This small molecule binds to this protein.
Small molecule (SMILES): CC(=O)N[C@H]1[C@H](O[C@H]2[C@H](O)[C@@H](NC(C)=O)CO[C@@H]2CO)O[C@H](CO)[C@@H](O)[C@@H]1O

Sequence of chain 1.A:
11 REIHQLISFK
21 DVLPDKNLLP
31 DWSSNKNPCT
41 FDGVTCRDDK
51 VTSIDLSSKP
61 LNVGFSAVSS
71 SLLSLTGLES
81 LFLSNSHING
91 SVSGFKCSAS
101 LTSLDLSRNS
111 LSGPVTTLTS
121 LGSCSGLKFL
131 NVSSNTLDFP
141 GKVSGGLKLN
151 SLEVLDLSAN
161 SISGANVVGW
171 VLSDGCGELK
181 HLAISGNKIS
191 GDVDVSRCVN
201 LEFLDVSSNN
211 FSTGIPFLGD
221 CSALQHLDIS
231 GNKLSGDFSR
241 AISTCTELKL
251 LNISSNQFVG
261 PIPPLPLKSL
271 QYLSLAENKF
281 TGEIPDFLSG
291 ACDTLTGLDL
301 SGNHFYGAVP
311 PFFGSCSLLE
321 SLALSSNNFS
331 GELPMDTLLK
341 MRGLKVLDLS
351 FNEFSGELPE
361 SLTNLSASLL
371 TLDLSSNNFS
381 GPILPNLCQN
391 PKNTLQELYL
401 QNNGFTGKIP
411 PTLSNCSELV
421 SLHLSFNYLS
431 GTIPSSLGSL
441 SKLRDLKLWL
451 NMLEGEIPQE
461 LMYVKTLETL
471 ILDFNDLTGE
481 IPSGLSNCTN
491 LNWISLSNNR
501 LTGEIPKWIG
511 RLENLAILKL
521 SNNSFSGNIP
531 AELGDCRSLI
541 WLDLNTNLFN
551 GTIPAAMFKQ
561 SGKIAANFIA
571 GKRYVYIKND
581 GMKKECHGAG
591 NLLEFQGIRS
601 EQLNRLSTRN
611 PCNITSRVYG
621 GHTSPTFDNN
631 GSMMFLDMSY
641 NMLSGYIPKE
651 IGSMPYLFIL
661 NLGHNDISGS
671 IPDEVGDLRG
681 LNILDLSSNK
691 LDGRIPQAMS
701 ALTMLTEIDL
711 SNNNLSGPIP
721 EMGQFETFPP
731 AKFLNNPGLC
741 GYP

Binding-site contacts:
Ligand atom O5 contacts residue ASN252 of chain 1.A at 2.4 Å (h-bond).
Ligand atom C1 contacts residue SER254 of chain 1.A at 3.6 Å.
Ligand atom O5 contacts residue ASP228 of chain 1.A at 4.4 Å.
Ligand atom C5 contacts residue SER230 of chain 1.A at 3.7 Å.
Ligand atom O7 contacts residue ASN252 of chain 1.A at 3.2 Å (h-bond).
Ligand atom C8 contacts residue SER255 of chain 1.A at 4.1 Å.
Ligand atom O6 contacts residue SER254 of chain 1.A at 4.5 Å.
Ligand atom C5 contacts residue ASN252 of chain 1.A at 3.7 Å.
Ligand atom C2 contacts residue ASN252 of chain 1.A at 2.3 Å.
Ligand atom C1 contacts residue ASP228 of chain 1.A at 4.5 Å.
Ligand atom C7 contacts residue ASN252 of chain 1.A at 3.3 Å.
Ligand atom C1 contacts residue SER230 of chain 1.A at 4.2 Å.
Ligand atom C5 contacts residue SER254 of chain 1.A at 3.3 Å.
Ligand atom C8 contacts residue TYR272 of chain 1.A at 3.4 Å (hydrophobic).
Ligand atom O5 contacts residue SER254 of chain 1.A at 3.1 Å (h-bond).
Ligand atom O5 contacts residue SER230 of chain 1.A at 3.0 Å (h-bond).
Ligand atom C7 contacts residue TYR272 of chain 1.A at 3.8 Å (hydrophobic).
Ligand atom O6 contacts residue SER207 of chain 1.A at 4.2 Å.
Ligand atom C6 contacts residue SER230 of chain 1.A at 3.3 Å.
Ligand atom O7 contacts residue TYR272 of chain 1.A at 4.4 Å.
Ligand atom O6 contacts residue GLY231 of chain 1.A at 4.4 Å.
Ligand atom N2 contacts residue ASN252 of chain 1.A at 2.6 Å (h-bond).
Ligand atom C1 contacts residue ASN252 of chain 1.A at 1.4 Å.
Ligand atom N2 contacts residue TYR272 of chain 1.A at 3.6 Å (h-bond).
Ligand atom C6 contacts residue SER254 of chain 1.A at 3.6 Å.
Ligand atom O7 contacts residue LEU250 of chain 1.A at 3.7 Å.
Ligand atom O7 contacts residue ASP228 of chain 1.A at 4.3 Å.
Ligand atom C3 contacts residue ASN252 of chain 1.A at 3.7 Å.
Ligand atom C4 contacts residue ASN252 of chain 1.A at 4.2 Å.
Ligand atom C7 contacts residue LEU250 of chain 1.A at 4.5 Å (hydrophobic).
Ligand atom O6 contacts residue SER230 of chain 1.A at 2.4 Å (h-bond).